The small molecule below binds the protein below.
Small molecule (SMILES): C[N+](C)(C)CCCN1C(=O)[C@@H]2[C@H](C1=O)[C@H](c1cc(-c3ccc(Cl)s3)on1)N1CCC[C@@H]21

Binding-site contacts:
Ligand atom C24 contacts residue ASP179 of chain 1.A at 3.5 Å.
Ligand atom C20 contacts residue TRP205 of chain 1.A at 3.8 Å (hydrophobic).
Ligand atom S1 contacts residue TRP205 of chain 1.A at 3.6 Å.
Ligand atom C22 contacts residue CYS181 of chain 1.A at 3.9 Å (hydrophobic).
Ligand atom C17 contacts residue GLN182 of chain 1.A at 3.7 Å.
Ligand atom C30 contacts residue TRP205 of chain 1.A at 3.9 Å (hydrophobic).
Ligand atom C6 contacts residue GLY206 of chain 1.A at 3.8 Å.
Ligand atom CL1 contacts residue TYR218 of chain 1.A at 3.6 Å.
Ligand atom O13 contacts residue GLY206 of chain 1.A at 3.5 Å (h-bond).
Ligand atom O13 contacts residue TRP205 of chain 1.A at 3.4 Å.
Ligand atom C22 contacts residue GLY206 of chain 1.A at 3.7 Å.
Ligand atom CL1 contacts residue GLY216 of chain 1.A at 3.5 Å.
Ligand atom O10 contacts residue GLN182 of chain 1.A at 3.4 Å (h-bond).
Ligand atom C24 contacts residue ALA180 of chain 1.A at 3.4 Å (hydrophobic).
Ligand atom C1 contacts residue GLN182 of chain 1.A at 3.6 Å.
Ligand atom C16 contacts residue GLY208 of chain 1.A at 3.7 Å.
Ligand atom N9 contacts residue GLN182 of chain 1.A at 3.4 Å.
Ligand atom C31 contacts residue PHE162 of chain 1.A at 3.6 Å (hydrophobic).
Ligand atom C24 contacts residue GLY206 of chain 1.A at 3.9 Å.
Ligand atom S1 contacts residue VAL203 of chain 1.A at 3.5 Å.
Ligand atom C20 contacts residue GLY206 of chain 1.A at 3.5 Å.
Ligand atom C15 contacts residue ARG132 of chain 1.A at 3.7 Å.
Ligand atom CL1 contacts residue VAL203 of chain 1.A at 3.7 Å.
Ligand atom C25 contacts residue TRP205 of chain 1.A at 3.5 Å (hydrophobic).
Ligand atom C20 contacts residue CYS181 of chain 1.A at 3.8 Å (hydrophobic).
Ligand atom C30 contacts residue TYR85 of chain 1.A at 3.3 Å (hydrophobic).
Ligand atom C32 contacts residue GLU83 of chain 1.A at 3.4 Å.
Ligand atom CL1 contacts residue ILE217 of chain 1.A at 3.6 Å.
Ligand atom C19 contacts residue GLY206 of chain 1.A at 3.3 Å.
Ligand atom C17 contacts residue CYS181 of chain 1.A at 3.8 Å (hydrophobic).
Ligand atom C24 contacts residue TRP205 of chain 1.A at 3.9 Å (hydrophobic).
Ligand atom C16 contacts residue GLY206 of chain 1.A at 3.7 Å.
Ligand atom C25 contacts residue ALA180 of chain 1.A at 3.9 Å (hydrophobic).
Ligand atom O10 contacts residue CYS181 of chain 1.A at 3.5 Å.
Ligand atom C17 contacts residue GLY206 of chain 1.A at 3.8 Å.
Ligand atom CL1 contacts residue TRP205 of chain 1.A at 3.8 Å.
Ligand atom C23 contacts residue TRP205 of chain 1.A at 3.7 Å (hydrophobic).
Ligand atom CL1 contacts residue ALA180 of chain 1.A at 3.8 Å.
Ligand atom C22 contacts residue GLY208 of chain 1.A at 3.4 Å.
Ligand atom C22 contacts residue ALA180 of chain 1.A at 3.5 Å (hydrophobic).

Sequence of chain 1.A:
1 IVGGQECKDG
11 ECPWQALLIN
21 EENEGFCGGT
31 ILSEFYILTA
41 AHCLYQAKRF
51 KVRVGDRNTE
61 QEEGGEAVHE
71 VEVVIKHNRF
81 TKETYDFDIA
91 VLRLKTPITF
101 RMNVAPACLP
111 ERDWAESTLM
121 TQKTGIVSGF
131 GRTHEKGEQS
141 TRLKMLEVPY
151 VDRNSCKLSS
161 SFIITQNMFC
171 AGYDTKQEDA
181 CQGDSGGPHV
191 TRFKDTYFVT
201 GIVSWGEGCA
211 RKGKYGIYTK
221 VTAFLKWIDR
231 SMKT